Binding-site contacts:
Ligand atom O8 contacts residue ARG212 of chain 3.A at 3.5 Å.
Ligand atom C3 contacts residue ARG37 of chain 3.A at 3.8 Å.
Ligand atom O8 contacts residue GLU196 of chain 3.A at 2.7 Å (salt-bridge).
Ligand atom C8 contacts residue ARG212 of chain 3.A at 3.5 Å.
Ligand atom O1A contacts residue ARG37 of chain 3.A at 2.8 Å (salt-bridge).
Ligand atom C9 contacts residue ALA166 of chain 3.A at 3.6 Å (hydrophobic).
Ligand atom C4 contacts residue ASP70 of chain 3.A at 3.8 Å.
Ligand atom O4 contacts residue ASP70 of chain 3.A at 3.2 Å.
Ligand atom O2 contacts residue ASP70 of chain 3.A at 2.8 Å (salt-bridge).
Ligand atom C2 contacts residue ASP70 of chain 3.A at 3.8 Å.
Ligand atom O1B contacts residue ARG290 of chain 3.A at 2.7 Å (salt-bridge).
Ligand atom C5 contacts residue ASP70 of chain 3.A at 3.6 Å.
Ligand atom C4 contacts residue TYR324 of chain 3.A at 3.7 Å (hydrophobic).
Ligand atom C3 contacts residue TYR324 of chain 3.A at 3.1 Å (hydrophobic).
Ligand atom O10 contacts residue ARG71 of chain 3.A at 2.6 Å (salt-bridge).
Ligand atom C8 contacts residue GLU196 of chain 3.A at 3.6 Å.
Ligand atom O4 contacts residue GLU38 of chain 3.A at 3.3 Å (salt-bridge).
Ligand atom C4 contacts residue GLU38 of chain 3.A at 3.7 Å.
Ligand atom O9 contacts residue ARG144 of chain 3.A at 3.5 Å (salt-bridge).
Ligand atom C10 contacts residue ARG71 of chain 3.A at 3.9 Å.
Ligand atom O1A contacts residue ARG290 of chain 3.A at 2.9 Å (salt-bridge).
Ligand atom O10 contacts residue ASP70 of chain 3.A at 3.8 Å.
Ligand atom C11 contacts residue ARG144 of chain 3.A at 3.9 Å.
Ligand atom C9 contacts residue GLU196 of chain 3.A at 3.5 Å.
Ligand atom C11 contacts residue TRP98 of chain 3.A at 3.7 Å (hydrophobic).
Ligand atom C6 contacts residue GLU197 of chain 3.A at 3.6 Å.
Ligand atom C3 contacts residue GLU38 of chain 3.A at 3.5 Å.
Ligand atom O6 contacts residue ARG212 of chain 3.A at 3.7 Å.
Ligand atom C11 contacts residue ILE142 of chain 3.A at 3.6 Å (hydrophobic).
Ligand atom O1B contacts residue ARG212 of chain 3.A at 3.3 Å (salt-bridge).
Ligand atom O1B contacts residue TYR324 of chain 3.A at 3.3 Å (h-bond).
Ligand atom C6 contacts residue TYR324 of chain 3.A at 3.7 Å (hydrophobic).
Ligand atom O1A contacts residue TYR324 of chain 3.A at 3.5 Å (h-bond).
Ligand atom O9 contacts residue GLU196 of chain 3.A at 2.5 Å (salt-bridge).
Ligand atom O9 contacts residue ALA166 of chain 3.A at 3.2 Å.
Ligand atom O6 contacts residue TYR324 of chain 3.A at 3.0 Å (h-bond).
Ligand atom C1 contacts residue TYR324 of chain 3.A at 3.0 Å (hydrophobic).
Ligand atom C2 contacts residue TYR324 of chain 3.A at 3.2 Å (hydrophobic).
Ligand atom C1 contacts residue ARG290 of chain 3.A at 3.5 Å.
Ligand atom C3 contacts residue ASP70 of chain 3.A at 3.7 Å.

Sequence of chain 3.A:
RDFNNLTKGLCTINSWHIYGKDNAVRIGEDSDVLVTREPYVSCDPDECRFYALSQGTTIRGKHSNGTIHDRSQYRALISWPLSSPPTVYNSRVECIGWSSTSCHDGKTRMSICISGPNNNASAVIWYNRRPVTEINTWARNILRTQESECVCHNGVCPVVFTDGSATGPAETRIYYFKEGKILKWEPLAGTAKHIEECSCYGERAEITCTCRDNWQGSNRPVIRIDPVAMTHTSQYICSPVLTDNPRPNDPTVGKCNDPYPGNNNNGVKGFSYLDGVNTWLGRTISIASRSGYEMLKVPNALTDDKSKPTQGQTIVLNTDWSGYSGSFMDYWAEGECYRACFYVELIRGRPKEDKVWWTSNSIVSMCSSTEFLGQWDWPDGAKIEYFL

The protein below binds the small molecule below.
Small molecule (SMILES): CC(=O)N[C@H]1[C@H]([C@H](O)[C@H](O)CO)O[C@@](O)(C(=O)O)C[C@@H]1O